A small-molecule ligand and the protein it binds are described below.
Small molecule (SMILES): NC(=O)C[C@H](N)C(=O)O

Sequence of chain 1.B:
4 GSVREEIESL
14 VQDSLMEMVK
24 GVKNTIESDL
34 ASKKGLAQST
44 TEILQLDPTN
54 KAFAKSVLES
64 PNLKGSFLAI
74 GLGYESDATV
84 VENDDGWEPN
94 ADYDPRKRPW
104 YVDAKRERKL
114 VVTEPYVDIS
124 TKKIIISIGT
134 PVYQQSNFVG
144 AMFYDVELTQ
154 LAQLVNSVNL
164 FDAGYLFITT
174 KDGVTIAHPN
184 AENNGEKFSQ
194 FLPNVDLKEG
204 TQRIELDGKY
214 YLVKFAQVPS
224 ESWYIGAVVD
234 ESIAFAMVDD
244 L

Binding-site contacts:
Ligand atom N contacts residue TYR119 of chain 1.B at 3.6 Å (h-bond).
Ligand atom N contacts residue ILE122 of chain 1.B at 4.0 Å.
Ligand atom CB contacts residue PHE146 of chain 1.B at 3.6 Å (hydrophobic).
Ligand atom OXT contacts residue TYR119 of chain 1.B at 3.8 Å.
Ligand atom CG contacts residue TRP90 of chain 1.B at 4.2 Å (hydrophobic).
Ligand atom C contacts residue TYR119 of chain 1.B at 3.9 Å (hydrophobic).
Ligand atom CA contacts residue TYR119 of chain 1.B at 3.3 Å (hydrophobic).
Ligand atom C contacts residue ASP121 of chain 1.B at 3.9 Å.
Ligand atom CA contacts residue TRP103 of chain 1.B at 3.9 Å (hydrophobic).
Ligand atom ND2 contacts residue TRP90 of chain 1.B at 3.2 Å.
Ligand atom ND2 contacts residue TYR96 of chain 1.B at 3.1 Å (h-bond).
Ligand atom OXT contacts residue ASP121 of chain 1.B at 3.5 Å (salt-bridge).
Ligand atom C contacts residue ARG101 of chain 1.B at 3.4 Å.
Ligand atom CB contacts residue ASP121 of chain 1.B at 4.2 Å.
Ligand atom O contacts residue ARG101 of chain 1.B at 2.8 Å (salt-bridge).
Ligand atom CG contacts residue ASP148 of chain 1.B at 4.0 Å.
Ligand atom N contacts residue ASP121 of chain 1.B at 2.2 Å (salt-bridge).
Ligand atom CB contacts residue TRP103 of chain 1.B at 4.0 Å (hydrophobic).
Ligand atom CG contacts residue TYR96 of chain 1.B at 4.0 Å (hydrophobic).
Ligand atom CA contacts residue ASP148 of chain 1.B at 3.5 Å.
Ligand atom OD1 contacts residue ASP121 of chain 1.B at 3.2 Å (salt-bridge).
Ligand atom OXT contacts residue ARG101 of chain 1.B at 2.7 Å (salt-bridge).
Ligand atom CG contacts residue PHE146 of chain 1.B at 3.9 Å (hydrophobic).
Ligand atom CB contacts residue TYR96 of chain 1.B at 4.3 Å (hydrophobic).
Ligand atom C contacts residue TRP103 of chain 1.B at 3.6 Å (hydrophobic).
Ligand atom C contacts residue ILE122 of chain 1.B at 4.2 Å (hydrophobic).
Ligand atom O contacts residue TYR96 of chain 1.B at 3.1 Å (h-bond).
Ligand atom OD1 contacts residue TRP90 of chain 1.B at 4.3 Å.
Ligand atom CA contacts residue ASP121 of chain 1.B at 3.5 Å.
Ligand atom OD1 contacts residue ASP148 of chain 1.B at 4.0 Å.
Ligand atom CB contacts residue ASP148 of chain 1.B at 3.2 Å.
Ligand atom N contacts residue ILE128 of chain 1.B at 3.8 Å.
Ligand atom N contacts residue ASP148 of chain 1.B at 3.1 Å (salt-bridge).
Ligand atom C contacts residue TYR96 of chain 1.B at 4.0 Å (hydrophobic).
Ligand atom CB contacts residue TYR119 of chain 1.B at 4.5 Å (hydrophobic).
Ligand atom OXT contacts residue ILE122 of chain 1.B at 3.0 Å (h-bond).
Ligand atom ND2 contacts residue PHE146 of chain 1.B at 3.6 Å.
Ligand atom CG contacts residue ASP121 of chain 1.B at 4.0 Å.
Ligand atom O contacts residue TRP103 of chain 1.B at 2.8 Å (h-bond).
Ligand atom OD1 contacts residue SER123 of chain 1.B at 3.9 Å.